Sequence of chain 2.B:
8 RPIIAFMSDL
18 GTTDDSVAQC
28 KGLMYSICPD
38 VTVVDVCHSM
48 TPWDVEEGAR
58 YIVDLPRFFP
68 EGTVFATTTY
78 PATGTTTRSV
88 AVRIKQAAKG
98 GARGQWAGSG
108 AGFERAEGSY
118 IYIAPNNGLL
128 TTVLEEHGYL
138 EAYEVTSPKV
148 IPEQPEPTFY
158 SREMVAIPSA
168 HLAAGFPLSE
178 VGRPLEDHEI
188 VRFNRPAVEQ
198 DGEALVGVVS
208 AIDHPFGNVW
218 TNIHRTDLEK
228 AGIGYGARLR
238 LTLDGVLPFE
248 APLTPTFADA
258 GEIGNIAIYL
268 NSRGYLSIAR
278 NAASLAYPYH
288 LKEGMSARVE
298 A

Sequence of chain 2.A:
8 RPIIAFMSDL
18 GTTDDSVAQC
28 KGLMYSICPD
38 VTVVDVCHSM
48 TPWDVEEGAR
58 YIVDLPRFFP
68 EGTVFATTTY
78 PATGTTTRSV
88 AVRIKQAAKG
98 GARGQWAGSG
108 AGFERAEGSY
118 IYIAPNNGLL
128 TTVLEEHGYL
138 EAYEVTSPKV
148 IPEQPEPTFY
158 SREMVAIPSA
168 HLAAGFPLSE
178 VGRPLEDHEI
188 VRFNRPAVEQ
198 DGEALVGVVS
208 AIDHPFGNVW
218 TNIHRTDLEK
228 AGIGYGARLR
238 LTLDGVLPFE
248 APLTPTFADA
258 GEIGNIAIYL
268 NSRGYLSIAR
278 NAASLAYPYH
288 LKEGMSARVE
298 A

Binding-site contacts:
Ligand atom C5 contacts residue TRP50 of chain 2.B at 3.5 Å (hydrophobic).
Ligand atom N3 contacts residue TRP50 of chain 2.B at 3.4 Å (h-bond).
Ligand atom FAG contacts residue THR155 of chain 2.B at 3.1 Å.
Ligand atom OAS contacts residue ASP16 of chain 2.B at 2.6 Å (salt-bridge).
Ligand atom C8 contacts residue PHE213 of chain 2.A at 3.5 Å (hydrophobic).
Ligand atom OAS contacts residue SER158 of chain 2.B at 2.7 Å (h-bond).
Ligand atom FAG contacts residue SER158 of chain 2.B at 3.5 Å.
Ligand atom OAT contacts residue TRP50 of chain 2.B at 3.1 Å (h-bond).
Ligand atom CAQ contacts residue ASP16 of chain 2.B at 3.4 Å.
Ligand atom C4 contacts residue TRP50 of chain 2.B at 3.3 Å (hydrophobic).
Ligand atom C4 contacts residue PHE254 of chain 2.A at 3.4 Å (hydrophobic).
Ligand atom FAB contacts residue SER158 of chain 2.B at 2.9 Å.
Ligand atom N3 contacts residue PRO78 of chain 2.B at 3.4 Å.
Ligand atom OAS contacts residue TYR77 of chain 2.B at 3.4 Å (h-bond).
Ligand atom CAK contacts residue TYR77 of chain 2.B at 3.5 Å (hydrophobic).
Ligand atom FAG contacts residue TYR157 of chain 2.B at 2.8 Å.
Ligand atom FAG contacts residue THR80 of chain 2.B at 3.0 Å.
Ligand atom CAR contacts residue ASP16 of chain 2.B at 3.5 Å.
Ligand atom OAT contacts residue THR76 of chain 2.B at 3.5 Å (h-bond).
Ligand atom FAG contacts residue PHE156 of chain 2.B at 3.1 Å.
Ligand atom C8 contacts residue TLA1 of chain 2.E at 3.5 Å.
Ligand atom N1 contacts residue ALA279 of chain 2.A at 2.8 Å (h-bond).
Ligand atom N7 contacts residue ASN215 of chain 2.A at 3.0 Å (h-bond).
Ligand atom OAT contacts residue TYR77 of chain 2.B at 3.3 Å (h-bond).
Ligand atom N6 contacts residue PHE254 of chain 2.A at 3.4 Å.
Ligand atom N6 contacts residue ARG277 of chain 2.A at 2.9 Å (salt-bridge).
Ligand atom FAB contacts residue PHE156 of chain 2.B at 3.3 Å.
Ligand atom C2 contacts residue PHE254 of chain 2.A at 3.5 Å (hydrophobic).
Ligand atom C2 contacts residue ALA279 of chain 2.A at 3.4 Å (hydrophobic).
Ligand atom CAH contacts residue TLA1 of chain 2.E at 3.1 Å.
Ligand atom N3 contacts residue PHE254 of chain 2.A at 3.5 Å.
Ligand atom C5 contacts residue PHE254 of chain 2.A at 3.5 Å (hydrophobic).
Ligand atom OAJ contacts residue THR80 of chain 2.B at 3.5 Å.
Ligand atom N6 contacts residue ASN215 of chain 2.A at 2.9 Å (h-bond).
Ligand atom OAJ contacts residue TLA1 of chain 2.E at 3.5 Å (h-bond).
Ligand atom C6 contacts residue PHE254 of chain 2.A at 3.4 Å (hydrophobic).
Ligand atom OAT contacts residue ASP16 of chain 2.B at 2.5 Å (salt-bridge).
Ligand atom CAH contacts residue THR155 of chain 2.B at 3.3 Å.
Ligand atom N1 contacts residue PHE254 of chain 2.A at 3.3 Å.
Ligand atom N7 contacts residue PHE254 of chain 2.A at 3.4 Å.

The small molecule below binds the protein below.
Small molecule (SMILES): Nc1ncnc2c1ncn2[C@@H]1O[C@H](C(F)F)[C@@H](O)C1O